Sequence of chain 1.C:
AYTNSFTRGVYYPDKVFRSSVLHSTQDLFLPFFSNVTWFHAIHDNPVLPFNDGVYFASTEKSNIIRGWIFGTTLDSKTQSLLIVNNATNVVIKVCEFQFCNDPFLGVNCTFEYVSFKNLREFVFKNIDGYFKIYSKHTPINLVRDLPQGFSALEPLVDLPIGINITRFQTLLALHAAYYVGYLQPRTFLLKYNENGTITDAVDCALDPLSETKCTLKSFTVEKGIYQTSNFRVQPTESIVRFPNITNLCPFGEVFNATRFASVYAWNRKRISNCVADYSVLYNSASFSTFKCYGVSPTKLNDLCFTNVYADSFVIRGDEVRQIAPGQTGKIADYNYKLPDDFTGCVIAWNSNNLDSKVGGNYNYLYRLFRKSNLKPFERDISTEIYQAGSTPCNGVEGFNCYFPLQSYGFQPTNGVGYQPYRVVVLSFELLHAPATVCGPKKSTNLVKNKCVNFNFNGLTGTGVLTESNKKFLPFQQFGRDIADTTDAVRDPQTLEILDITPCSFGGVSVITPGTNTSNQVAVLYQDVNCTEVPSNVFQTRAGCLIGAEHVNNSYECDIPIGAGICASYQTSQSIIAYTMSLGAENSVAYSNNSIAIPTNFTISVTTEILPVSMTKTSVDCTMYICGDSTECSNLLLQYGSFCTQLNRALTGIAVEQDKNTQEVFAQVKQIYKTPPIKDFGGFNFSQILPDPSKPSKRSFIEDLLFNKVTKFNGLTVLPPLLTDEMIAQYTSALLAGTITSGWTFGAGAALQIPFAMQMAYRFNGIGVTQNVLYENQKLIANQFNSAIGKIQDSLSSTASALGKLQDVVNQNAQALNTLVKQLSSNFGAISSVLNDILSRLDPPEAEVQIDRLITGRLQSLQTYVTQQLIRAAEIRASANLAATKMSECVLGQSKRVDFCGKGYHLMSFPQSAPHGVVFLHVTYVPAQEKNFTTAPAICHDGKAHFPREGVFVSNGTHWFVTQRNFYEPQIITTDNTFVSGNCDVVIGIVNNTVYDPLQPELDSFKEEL

The small molecule below binds the protein below.
Small molecule (SMILES): CC(=O)N[C@@H]1[C@@H](O)[C@H](O)[C@@H](CO)O[C@H]1O

Binding-site contacts:
Ligand atom O5 contacts residue VAL116 of chain 1.C at 4.2 Å.
Ligand atom C4 contacts residue ASN111 of chain 1.C at 4.2 Å.
Ligand atom C6 contacts residue VAL116 of chain 1.C at 4.4 Å (hydrophobic).
Ligand atom C1 contacts residue ASN111 of chain 1.C at 1.4 Å.
Ligand atom O6 contacts residue VAL116 of chain 1.C at 3.5 Å.
Ligand atom O6 contacts residue LYS118 of chain 1.C at 3.4 Å (salt-bridge).
Ligand atom N2 contacts residue ASN111 of chain 1.C at 2.9 Å (h-bond).
Ligand atom C5 contacts residue VAL116 of chain 1.C at 4.1 Å (hydrophobic).
Ligand atom O7 contacts residue ASN111 of chain 1.C at 3.8 Å.
Ligand atom C7 contacts residue ASN114 of chain 1.C at 3.4 Å.
Ligand atom O5 contacts residue ASN111 of chain 1.C at 2.4 Å (h-bond).
Ligand atom C3 contacts residue ASN111 of chain 1.C at 3.8 Å.
Ligand atom C2 contacts residue ASN111 of chain 1.C at 2.4 Å.
Ligand atom C8 contacts residue THR113 of chain 1.C at 4.3 Å.
Ligand atom O7 contacts residue ASN114 of chain 1.C at 2.4 Å (h-bond).
Ligand atom C8 contacts residue ASN114 of chain 1.C at 3.7 Å.
Ligand atom C7 contacts residue ASN111 of chain 1.C at 3.6 Å.
Ligand atom C5 contacts residue ASN111 of chain 1.C at 3.7 Å.